Binding-site contacts:
Ligand atom O2P contacts residue ASN188 of chain 1.B at 4.1 Å.
Ligand atom P contacts residue GLY207 of chain 1.B at 3.6 Å.
Ligand atom C5 contacts residue GLU184 of chain 1.B at 3.3 Å.
Ligand atom O6 contacts residue GLY185 of chain 1.B at 3.8 Å.
Ligand atom O3 contacts residue LYS74 of chain 1.B at 3.3 Å (salt-bridge).
Ligand atom O1P contacts residue VAL206 of chain 1.B at 3.6 Å.
Ligand atom P contacts residue ARG186 of chain 1.B at 3.9 Å.
Ligand atom O5 contacts residue THR153 of chain 1.B at 4.1 Å.
Ligand atom O3P contacts residue SER208 of chain 1.B at 2.9 Å (h-bond).
Ligand atom O3 contacts residue GLN22 of chain 1.B at 3.8 Å.
Ligand atom C1 contacts residue LYS74 of chain 1.B at 3.7 Å.
Ligand atom O4 contacts residue ARG212 of chain 1.B at 3.3 Å (salt-bridge).
Ligand atom O1P contacts residue GLY207 of chain 1.B at 2.6 Å (h-bond).
Ligand atom O3P contacts residue ARG212 of chain 1.B at 3.7 Å.
Ligand atom O7 contacts residue ARG83 of chain 1.B at 4.1 Å.
Ligand atom P contacts residue SER208 of chain 1.B at 3.6 Å.
Ligand atom O7 contacts residue LYS74 of chain 1.B at 3.6 Å (salt-bridge).
Ligand atom O2P contacts residue GLY185 of chain 1.B at 3.8 Å.
Ligand atom O5 contacts residue GLY185 of chain 1.B at 4.1 Å.
Ligand atom O1 contacts residue ILE72 of chain 1.B at 3.5 Å.
Ligand atom C3 contacts residue GLN22 of chain 1.B at 3.7 Å.
Ligand atom O3P contacts residue GLY207 of chain 1.B at 3.8 Å.
Ligand atom O1 contacts residue GLU184 of chain 1.B at 4.2 Å.
Ligand atom O2P contacts residue ARG186 of chain 1.B at 2.8 Å (salt-bridge).
Ligand atom C6 contacts residue GLU184 of chain 1.B at 4.0 Å.
Ligand atom O7 contacts residue ILE84 of chain 1.B at 3.2 Å.
Ligand atom O1P contacts residue ASN188 of chain 1.B at 4.2 Å.
Ligand atom C3 contacts residue LYS74 of chain 1.B at 4.1 Å.
Ligand atom O1P contacts residue SER208 of chain 1.B at 3.1 Å (h-bond).
Ligand atom C6 contacts residue GLY207 of chain 1.B at 3.7 Å.
Ligand atom C8 contacts residue TYR157 of chain 1.B at 3.6 Å (hydrophobic).
Ligand atom O1 contacts residue GLN22 of chain 1.B at 3.3 Å (h-bond).
Ligand atom N2 contacts residue THR153 of chain 1.B at 4.1 Å.
Ligand atom C1 contacts residue ARG51 of chain 1.B at 4.0 Å.
Ligand atom O1 contacts residue ARG51 of chain 1.B at 3.1 Å (salt-bridge).
Ligand atom O3 contacts residue ARG212 of chain 1.B at 3.4 Å (salt-bridge).
Ligand atom O6 contacts residue GLY207 of chain 1.B at 3.9 Å.
Ligand atom O5 contacts residue GLU184 of chain 1.B at 3.1 Å (salt-bridge).
Ligand atom C7 contacts residue ILE84 of chain 1.B at 4.2 Å (hydrophobic).
Ligand atom C1 contacts residue GLN22 of chain 1.B at 4.0 Å.

This protein binds this small molecule.
Small molecule (SMILES): CC(=O)N[C@@H](C=O)[C@@H](O)[C@H](O)[C@H](O)COP(=O)([O-])[O-]

Sequence of chain 1.B:
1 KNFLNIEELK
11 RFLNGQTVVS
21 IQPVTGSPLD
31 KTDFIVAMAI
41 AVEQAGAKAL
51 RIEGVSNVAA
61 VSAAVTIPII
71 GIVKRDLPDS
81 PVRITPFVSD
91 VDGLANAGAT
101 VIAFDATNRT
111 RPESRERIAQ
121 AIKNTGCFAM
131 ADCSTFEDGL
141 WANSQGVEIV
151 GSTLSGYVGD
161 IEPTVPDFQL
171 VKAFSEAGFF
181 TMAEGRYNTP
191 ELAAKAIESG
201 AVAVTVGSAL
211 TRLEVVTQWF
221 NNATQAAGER